This small molecule binds to this protein.
Small molecule (SMILES): CC(=O)N[C@@H]1[C@@H](O)[C@H](O)[C@@H](CO)O[C@H]1O

Binding-site contacts:
Ligand atom O6 contacts residue GLN926 of chain 1.B at 3.4 Å (h-bond).
Ligand atom C4 contacts residue LEU922 of chain 1.B at 4.2 Å (hydrophobic).
Ligand atom C5 contacts residue LEU922 of chain 1.B at 3.9 Å (hydrophobic).
Ligand atom C6 contacts residue GLN926 of chain 1.B at 3.7 Å.
Ligand atom C3 contacts residue LEU922 of chain 1.B at 4.1 Å (hydrophobic).
Ligand atom C7 contacts residue ASN717 of chain 1.B at 3.5 Å.
Ligand atom C3 contacts residue ASN717 of chain 1.B at 3.8 Å.
Ligand atom N2 contacts residue GLN1071 of chain 1.B at 4.4 Å.
Ligand atom O5 contacts residue GLN1071 of chain 1.B at 3.9 Å.
Ligand atom C1 contacts residue ASN717 of chain 1.B at 1.4 Å.
Ligand atom O7 contacts residue ASN717 of chain 1.B at 3.7 Å.
Ligand atom O4 contacts residue LEU922 of chain 1.B at 4.0 Å.
Ligand atom O5 contacts residue GLN926 of chain 1.B at 4.4 Å.
Ligand atom C1 contacts residue GLN1071 of chain 1.B at 3.8 Å.
Ligand atom C5 contacts residue ASN717 of chain 1.B at 3.7 Å.
Ligand atom C2 contacts residue ASN717 of chain 1.B at 2.5 Å.
Ligand atom C4 contacts residue ASN717 of chain 1.B at 4.2 Å.
Ligand atom N2 contacts residue ASN717 of chain 1.B at 2.9 Å (h-bond).
Ligand atom O5 contacts residue ASN717 of chain 1.B at 2.4 Å (h-bond).
Ligand atom C2 contacts residue GLN1071 of chain 1.B at 3.9 Å.
Ligand atom C5 contacts residue GLN926 of chain 1.B at 4.1 Å.
Ligand atom O7 contacts residue LEU922 of chain 1.B at 3.7 Å.

Sequence of chain 1.B:
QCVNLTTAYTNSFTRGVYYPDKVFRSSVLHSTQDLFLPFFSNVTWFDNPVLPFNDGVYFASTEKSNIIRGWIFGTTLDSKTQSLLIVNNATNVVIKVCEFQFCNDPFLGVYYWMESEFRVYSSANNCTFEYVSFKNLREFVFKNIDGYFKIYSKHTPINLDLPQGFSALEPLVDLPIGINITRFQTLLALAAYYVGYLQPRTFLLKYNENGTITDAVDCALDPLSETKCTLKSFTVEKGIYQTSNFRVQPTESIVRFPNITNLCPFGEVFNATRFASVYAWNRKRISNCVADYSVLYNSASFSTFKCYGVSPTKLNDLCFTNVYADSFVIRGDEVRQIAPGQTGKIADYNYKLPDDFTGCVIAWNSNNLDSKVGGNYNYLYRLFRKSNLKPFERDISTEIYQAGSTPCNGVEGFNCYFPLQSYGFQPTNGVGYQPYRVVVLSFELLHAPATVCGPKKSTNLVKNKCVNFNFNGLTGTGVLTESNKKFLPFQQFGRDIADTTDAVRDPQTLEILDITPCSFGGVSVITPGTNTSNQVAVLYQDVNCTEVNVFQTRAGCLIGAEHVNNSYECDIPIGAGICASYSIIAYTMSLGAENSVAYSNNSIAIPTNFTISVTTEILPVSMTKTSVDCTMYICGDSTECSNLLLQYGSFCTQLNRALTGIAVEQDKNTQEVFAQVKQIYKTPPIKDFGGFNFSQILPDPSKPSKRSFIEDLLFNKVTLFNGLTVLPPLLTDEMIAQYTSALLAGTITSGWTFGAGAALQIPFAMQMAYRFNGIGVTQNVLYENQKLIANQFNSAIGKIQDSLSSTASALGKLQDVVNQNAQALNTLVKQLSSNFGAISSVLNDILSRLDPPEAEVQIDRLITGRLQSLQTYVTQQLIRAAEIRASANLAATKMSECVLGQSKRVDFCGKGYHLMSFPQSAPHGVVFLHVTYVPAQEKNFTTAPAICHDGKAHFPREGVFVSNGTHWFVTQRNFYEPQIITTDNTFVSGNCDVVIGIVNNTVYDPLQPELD